Sequence of chain 2.A:
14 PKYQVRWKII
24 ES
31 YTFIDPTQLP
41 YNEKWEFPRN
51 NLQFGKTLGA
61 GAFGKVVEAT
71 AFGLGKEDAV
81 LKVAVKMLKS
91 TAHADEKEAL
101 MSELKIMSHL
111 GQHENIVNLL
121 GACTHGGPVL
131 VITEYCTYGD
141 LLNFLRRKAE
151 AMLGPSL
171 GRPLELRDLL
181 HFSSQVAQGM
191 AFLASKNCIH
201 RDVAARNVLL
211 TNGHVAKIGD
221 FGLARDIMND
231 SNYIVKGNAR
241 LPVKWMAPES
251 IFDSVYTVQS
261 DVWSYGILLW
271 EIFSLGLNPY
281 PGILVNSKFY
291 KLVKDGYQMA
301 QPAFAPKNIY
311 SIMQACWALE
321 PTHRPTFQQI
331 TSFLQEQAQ

The protein below binds the small molecule below.
Small molecule (SMILES): FC(F)(F)c1ccc(CNc2ccc(Cc3c[nH]c4ncc(Cl)cc34)cn2)cn1

Binding-site contacts:
Ligand atom N4 contacts residue CYS136 of chain 2.A at 2.8 Å (h-bond).
Ligand atom C8 contacts residue GLU134 of chain 2.A at 3.8 Å.
Ligand atom F41 contacts residue ILE106 of chain 2.A at 3.6 Å.
Ligand atom C8 contacts residue ALA84 of chain 2.A at 3.7 Å (hydrophobic).
Ligand atom C30 contacts residue ALA84 of chain 2.A at 3.7 Å (hydrophobic).
Ligand atom C2 contacts residue LEU58 of chain 2.A at 3.7 Å (hydrophobic).
Ligand atom C30 contacts residue GLU134 of chain 2.A at 3.6 Å.
Ligand atom C16 contacts residue ASP220 of chain 2.A at 3.7 Å.
Ligand atom C36 contacts residue MET107 of chain 2.A at 3.7 Å (hydrophobic).
Ligand atom F42 contacts residue GLU103 of chain 2.A at 3.5 Å.
Ligand atom C26 contacts residue ASP220 of chain 2.A at 3.7 Å.
Ligand atom C40 contacts residue GLU103 of chain 2.A at 3.6 Å.
Ligand atom C30 contacts residue THR133 of chain 2.A at 3.8 Å.
Ligand atom N4 contacts residue TYR135 of chain 2.A at 3.8 Å.
Ligand atom N9 contacts residue ALA84 of chain 2.A at 3.4 Å.
Ligand atom C32 contacts residue GLU103 of chain 2.A at 3.1 Å.
Ligand atom C38 contacts residue TRP20 of chain 2.A at 3.4 Å (hydrophobic).
Ligand atom N18 contacts residue GLY219 of chain 2.A at 3.7 Å.
Ligand atom C1 contacts residue LEU209 of chain 2.A at 3.8 Å (hydrophobic).
Ligand atom C29 contacts residue TRP20 of chain 2.A at 3.6 Å (hydrophobic).
Ligand atom C1 contacts residue LEU58 of chain 2.A at 3.7 Å (hydrophobic).
Ligand atom F41 contacts residue GLU103 of chain 2.A at 3.0 Å.
Ligand atom F42 contacts residue ARG19 of chain 2.A at 3.8 Å.
Ligand atom N34 contacts residue GLU103 of chain 2.A at 3.2 Å (salt-bridge).
Ligand atom C32 contacts residue ASP220 of chain 2.A at 3.3 Å.
Ligand atom C19 contacts residue ASP220 of chain 2.A at 3.6 Å.
Ligand atom C35 contacts residue GLU103 of chain 2.A at 3.4 Å.
Ligand atom F43 contacts residue TRP20 of chain 2.A at 2.7 Å.
Ligand atom C7 contacts residue LEU209 of chain 2.A at 3.7 Å (hydrophobic).
Ligand atom C8 contacts residue CYS136 of chain 2.A at 3.8 Å (hydrophobic).
Ligand atom CL1 contacts residue LEU58 of chain 2.A at 3.7 Å.
Ligand atom C38 contacts residue MET107 of chain 2.A at 3.5 Å (hydrophobic).
Ligand atom N18 contacts residue VAL117 of chain 2.A at 3.8 Å.
Ligand atom C2 contacts residue CYS136 of chain 2.A at 3.2 Å (hydrophobic).
Ligand atom C36 contacts residue TRP20 of chain 2.A at 3.4 Å (hydrophobic).
Ligand atom N18 contacts residue ASP220 of chain 2.A at 3.1 Å (salt-bridge).
Ligand atom N9 contacts residue GLU134 of chain 2.A at 2.7 Å (salt-bridge).
Ligand atom C29 contacts residue GLU103 of chain 2.A at 3.8 Å.
Ligand atom N24 contacts residue GLU103 of chain 2.A at 3.7 Å.
Ligand atom C5 contacts residue LEU209 of chain 2.A at 3.6 Å (hydrophobic).